This small molecule binds to this protein.
Small molecule (SMILES): NC(=[NH2+])NCCC[C@H](N)C(=O)O

Sequence of chain 1.D:
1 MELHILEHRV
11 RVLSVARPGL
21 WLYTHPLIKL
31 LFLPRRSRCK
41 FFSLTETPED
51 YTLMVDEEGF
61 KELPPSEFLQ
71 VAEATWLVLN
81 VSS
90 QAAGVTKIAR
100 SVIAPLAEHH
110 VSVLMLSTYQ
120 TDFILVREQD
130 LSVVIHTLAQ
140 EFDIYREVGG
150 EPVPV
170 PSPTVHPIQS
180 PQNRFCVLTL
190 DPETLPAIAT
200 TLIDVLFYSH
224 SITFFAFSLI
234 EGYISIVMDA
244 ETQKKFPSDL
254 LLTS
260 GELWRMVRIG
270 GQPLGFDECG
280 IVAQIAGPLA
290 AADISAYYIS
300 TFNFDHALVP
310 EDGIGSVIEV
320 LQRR

Binding-site contacts:
Ligand atom OXT contacts residue GLY279 of chain 1.D at 3.9 Å.
Ligand atom NH1 contacts residue GLY274 of chain 1.D at 3.1 Å (h-bond).
Ligand atom CB contacts residue ASP304 of chain 1.D at 3.4 Å.
Ligand atom NE contacts residue GLY274 of chain 1.D at 2.9 Å (h-bond).
Ligand atom C contacts residue VAL112 of chain 1.D at 3.8 Å (hydrophobic).
Ligand atom OXT contacts residue SER111 of chain 1.D at 3.8 Å.
Ligand atom CZ contacts residue GLY274 of chain 1.D at 3.4 Å.
Ligand atom OXT contacts residue VAL112 of chain 1.D at 3.0 Å (h-bond).
Ligand atom CA contacts residue GLU277 of chain 1.D at 3.4 Å.
Ligand atom O contacts residue GLY279 of chain 1.D at 3.6 Å.
Ligand atom CA contacts residue VAL112 of chain 1.D at 3.5 Å (hydrophobic).
Ligand atom N contacts residue SER111 of chain 1.D at 2.9 Å (h-bond).
Ligand atom N contacts residue VAL112 of chain 1.D at 2.9 Å (h-bond).
Ligand atom NH1 contacts residue THR300 of chain 1.D at 3.1 Å (h-bond).
Ligand atom CZ contacts residue LEU113 of chain 1.D at 3.9 Å (hydrophobic).
Ligand atom NH2 contacts residue PHE303 of chain 1.D at 3.1 Å (h-bond).
Ligand atom CG contacts residue ASP304 of chain 1.D at 3.4 Å.
Ligand atom CZ contacts residue THR300 of chain 1.D at 3.4 Å.
Ligand atom CG contacts residue VAL112 of chain 1.D at 3.4 Å (hydrophobic).
Ligand atom OXT contacts residue GLU277 of chain 1.D at 3.6 Å.
Ligand atom C contacts residue ILE280 of chain 1.D at 3.9 Å (hydrophobic).
Ligand atom OXT contacts residue CYS278 of chain 1.D at 3.7 Å.
Ligand atom CZ contacts residue ASP304 of chain 1.D at 3.9 Å.
Ligand atom CA contacts residue ILE280 of chain 1.D at 3.9 Å (hydrophobic).
Ligand atom CG contacts residue LEU113 of chain 1.D at 3.8 Å (hydrophobic).
Ligand atom O contacts residue ILE280 of chain 1.D at 2.9 Å (h-bond).
Ligand atom NH2 contacts residue ASP304 of chain 1.D at 2.9 Å (salt-bridge).
Ligand atom NE contacts residue LEU273 of chain 1.D at 3.5 Å.
Ligand atom NH1 contacts residue PHE301 of chain 1.D at 2.9 Å (h-bond).
Ligand atom O contacts residue VAL281 of chain 1.D at 3.0 Å (h-bond).
Ligand atom CZ contacts residue LEU273 of chain 1.D at 3.9 Å (hydrophobic).
Ligand atom CD contacts residue LEU273 of chain 1.D at 3.8 Å (hydrophobic).
Ligand atom CD contacts residue ASP304 of chain 1.D at 3.4 Å.
Ligand atom CB contacts residue VAL281 of chain 1.D at 3.8 Å (hydrophobic).
Ligand atom CG contacts residue SER299 of chain 1.D at 3.9 Å.
Ligand atom CB contacts residue VAL112 of chain 1.D at 3.2 Å (hydrophobic).
Ligand atom NH2 contacts residue THR300 of chain 1.D at 2.9 Å (h-bond).
Ligand atom NH2 contacts residue SER299 of chain 1.D at 3.8 Å.
Ligand atom N contacts residue GLU277 of chain 1.D at 3.0 Å (salt-bridge).
Ligand atom C contacts residue GLU277 of chain 1.D at 3.6 Å.